Binding-site contacts:
Ligand atom C16 contacts residue IRK1 of chain 2.B at 0.2 Å.
Ligand atom C19 contacts residue CYS155 of chain 2.A at 1.8 Å (hydrophobic).
Ligand atom C04 contacts residue IRK1 of chain 2.B at 0.1 Å.
Ligand atom C23 contacts residue IRK1 of chain 2.B at 0.1 Å.
Ligand atom C08 contacts residue IRK1 of chain 2.B at 0.1 Å.
Ligand atom N03 contacts residue GLN199 of chain 2.A at 3.0 Å (h-bond).
Ligand atom N15 contacts residue GLU176 of chain 2.A at 3.1 Å (salt-bridge).
Ligand atom C29 contacts residue IRK1 of chain 2.B at 0.1 Å.
Ligand atom N10 contacts residue GLN174 of chain 2.A at 3.0 Å (h-bond).
Ligand atom C19 contacts residue IRK1 of chain 2.B at 0.2 Å.
Ligand atom O20 contacts residue CYS155 of chain 2.A at 2.7 Å (h-bond).
Ligand atom C07 contacts residue IRK1 of chain 2.B at 0.1 Å.
Ligand atom O20 contacts residue IRK1 of chain 2.B at 1.3 Å.
Ligand atom C25 contacts residue IRK1 of chain 2.B at 0.1 Å.
Ligand atom C05 contacts residue IRK1 of chain 2.B at 0.1 Å.
Ligand atom O21 contacts residue IRK1 of chain 2.B at 0.1 Å (h-bond).
Ligand atom C12 contacts residue CYS155 of chain 2.A at 3.1 Å (hydrophobic).
Ligand atom O18 contacts residue HIS173 of chain 2.A at 2.6 Å (h-bond).
Ligand atom C13 contacts residue IRK1 of chain 2.B at 0.1 Å.
Ligand atom C17 contacts residue IRK1 of chain 2.B at 0.1 Å.
Ligand atom C12 contacts residue IRK1 of chain 2.B at 0.2 Å.
Ligand atom C02 contacts residue IRK1 of chain 2.B at 0.1 Å.
Ligand atom C06 contacts residue IRK1 of chain 2.B at 0.1 Å.
Ligand atom C09 contacts residue IRK1 of chain 2.B at 0.1 Å.
Ligand atom C27 contacts residue IRK1 of chain 2.B at 0.1 Å.
Ligand atom C26 contacts residue IRK1 of chain 2.B at 0.1 Å.
Ligand atom C24 contacts residue IRK1 of chain 2.B at 0.1 Å.
Ligand atom C28 contacts residue IRK1 of chain 2.B at 0.1 Å.
Ligand atom C14 contacts residue IRK1 of chain 2.B at 0.1 Å.
Ligand atom N10 contacts residue IRK1 of chain 2.B at 0.1 Å (h-bond).
Ligand atom C11 contacts residue CYS155 of chain 2.A at 2.7 Å (hydrophobic).
Ligand atom C23 contacts residue GLU176 of chain 2.A at 3.2 Å.
Ligand atom N10 contacts residue CYS155 of chain 2.A at 3.0 Å (h-bond).
Ligand atom O18 contacts residue IRK1 of chain 2.B at 0.2 Å (h-bond).
Ligand atom N15 contacts residue IRK1 of chain 2.B at 0.1 Å (h-bond).
Ligand atom N03 contacts residue IRK1 of chain 2.B at 0.1 Å (h-bond).
Ligand atom C11 contacts residue IRK1 of chain 2.B at 0.1 Å.
Ligand atom O01 contacts residue GLU176 of chain 2.A at 3.0 Å (salt-bridge).
Ligand atom O22 contacts residue IRK1 of chain 2.B at 0.1 Å (h-bond).
Ligand atom O01 contacts residue IRK1 of chain 2.B at 0.1 Å (h-bond).

The small molecule below binds the protein below.
Small molecule (SMILES): CCC[C@H]1C[C@H]1COC(=O)N[C@@H](CC(C)C)C(=O)N[C@@H](C[C@@H]1CCNC1=O)[C@@H](O)S(=O)(=O)O

Sequence of chain 2.A:
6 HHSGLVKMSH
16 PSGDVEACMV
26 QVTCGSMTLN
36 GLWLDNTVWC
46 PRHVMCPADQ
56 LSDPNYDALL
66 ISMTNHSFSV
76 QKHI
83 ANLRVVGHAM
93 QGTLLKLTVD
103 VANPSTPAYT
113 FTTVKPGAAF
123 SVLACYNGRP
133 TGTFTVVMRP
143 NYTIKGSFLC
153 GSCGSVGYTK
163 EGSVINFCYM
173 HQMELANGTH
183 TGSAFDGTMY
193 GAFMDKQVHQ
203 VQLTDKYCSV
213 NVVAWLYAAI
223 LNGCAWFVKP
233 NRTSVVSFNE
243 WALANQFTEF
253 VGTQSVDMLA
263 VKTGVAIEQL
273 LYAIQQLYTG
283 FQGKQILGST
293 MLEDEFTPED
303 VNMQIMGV